Sequence of chain 1.C:
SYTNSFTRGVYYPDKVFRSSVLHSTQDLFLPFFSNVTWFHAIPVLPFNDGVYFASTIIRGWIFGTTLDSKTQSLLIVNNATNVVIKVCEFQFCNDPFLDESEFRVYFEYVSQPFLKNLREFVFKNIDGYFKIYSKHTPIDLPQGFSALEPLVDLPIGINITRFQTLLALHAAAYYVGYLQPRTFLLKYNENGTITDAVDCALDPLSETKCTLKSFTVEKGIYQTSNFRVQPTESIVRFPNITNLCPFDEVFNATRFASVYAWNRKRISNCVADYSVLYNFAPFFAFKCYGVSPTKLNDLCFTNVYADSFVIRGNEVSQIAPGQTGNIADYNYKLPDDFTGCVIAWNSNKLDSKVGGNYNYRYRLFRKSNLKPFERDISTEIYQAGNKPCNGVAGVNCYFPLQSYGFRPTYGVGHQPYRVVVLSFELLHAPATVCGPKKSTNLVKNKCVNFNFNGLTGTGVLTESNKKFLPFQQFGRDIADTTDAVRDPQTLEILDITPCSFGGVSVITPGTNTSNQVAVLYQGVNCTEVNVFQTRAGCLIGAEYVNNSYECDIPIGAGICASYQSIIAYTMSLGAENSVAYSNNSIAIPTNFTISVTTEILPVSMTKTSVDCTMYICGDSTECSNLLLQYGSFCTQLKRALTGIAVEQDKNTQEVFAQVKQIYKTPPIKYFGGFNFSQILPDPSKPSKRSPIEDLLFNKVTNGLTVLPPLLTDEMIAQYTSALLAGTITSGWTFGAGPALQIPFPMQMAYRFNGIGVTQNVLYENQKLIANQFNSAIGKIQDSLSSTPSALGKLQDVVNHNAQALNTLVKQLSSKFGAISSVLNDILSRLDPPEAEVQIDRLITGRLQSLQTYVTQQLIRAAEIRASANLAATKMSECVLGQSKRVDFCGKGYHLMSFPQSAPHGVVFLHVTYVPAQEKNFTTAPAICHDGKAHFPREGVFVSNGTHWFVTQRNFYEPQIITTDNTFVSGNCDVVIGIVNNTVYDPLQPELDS

Binding-site contacts:
Ligand atom N2 contacts residue ASN313 of chain 1.C at 2.9 Å (h-bond).
Ligand atom O5 contacts residue ASN313 of chain 1.C at 2.4 Å (h-bond).
Ligand atom C1 contacts residue GLN562 of chain 1.C at 4.0 Å.
Ligand atom C3 contacts residue GLN562 of chain 1.C at 3.9 Å.
Ligand atom C1 contacts residue ASN313 of chain 1.C at 1.4 Å.
Ligand atom O7 contacts residue ASN313 of chain 1.C at 3.2 Å (h-bond).
Ligand atom C6 contacts residue PRO561 of chain 1.C at 4.1 Å (hydrophobic).
Ligand atom O5 contacts residue GLN562 of chain 1.C at 3.5 Å (h-bond).
Ligand atom C6 contacts residue ASN313 of chain 1.C at 4.5 Å.
Ligand atom C4 contacts residue GLN562 of chain 1.C at 3.5 Å.
Ligand atom C4 contacts residue ASN313 of chain 1.C at 4.3 Å.
Ligand atom O7 contacts residue GLN562 of chain 1.C at 4.0 Å.
Ligand atom C2 contacts residue ASN313 of chain 1.C at 2.5 Å.
Ligand atom C8 contacts residue ASN313 of chain 1.C at 4.4 Å.
Ligand atom C6 contacts residue GLN562 of chain 1.C at 4.2 Å.
Ligand atom O6 contacts residue ASN313 of chain 1.C at 3.9 Å.
Ligand atom C7 contacts residue ASN313 of chain 1.C at 3.2 Å.
Ligand atom O5 contacts residue PRO561 of chain 1.C at 4.4 Å.
Ligand atom O3 contacts residue GLN562 of chain 1.C at 4.2 Å.
Ligand atom C5 contacts residue GLN562 of chain 1.C at 3.9 Å.
Ligand atom C3 contacts residue ASN313 of chain 1.C at 3.8 Å.
Ligand atom C5 contacts residue ASN313 of chain 1.C at 3.7 Å.
Ligand atom C2 contacts residue GLN562 of chain 1.C at 3.6 Å.
Ligand atom O6 contacts residue PRO561 of chain 1.C at 4.0 Å.

This protein binds this small molecule.
Small molecule (SMILES): CC(=O)N[C@@H]1[C@@H](O)[C@H](O)[C@@H](CO)O[C@H]1O